Binding-site contacts:
Ligand atom C8 contacts residue PHE374 of chain 1.A at 3.7 Å (hydrophobic).
Ligand atom N2 contacts residue PHE342 of chain 1.A at 4.2 Å.
Ligand atom N2 contacts residue ASN343 of chain 1.A at 3.0 Å (h-bond).
Ligand atom O7 contacts residue LEU368 of chain 1.A at 3.7 Å.
Ligand atom C8 contacts residue PHE342 of chain 1.A at 3.3 Å (hydrophobic).
Ligand atom C1 contacts residue ASN343 of chain 1.A at 1.4 Å.
Ligand atom O5 contacts residue ASN343 of chain 1.A at 2.3 Å (h-bond).
Ligand atom C5 contacts residue ASN343 of chain 1.A at 3.6 Å.
Ligand atom C7 contacts residue PHE342 of chain 1.A at 4.1 Å (hydrophobic).
Ligand atom C2 contacts residue ASN343 of chain 1.A at 2.5 Å.
Ligand atom C7 contacts residue LEU368 of chain 1.A at 4.0 Å (hydrophobic).
Ligand atom C8 contacts residue LEU368 of chain 1.A at 3.4 Å (hydrophobic).
Ligand atom C3 contacts residue ASN343 of chain 1.A at 3.8 Å.
Ligand atom C7 contacts residue ASN343 of chain 1.A at 4.2 Å.
Ligand atom C4 contacts residue ASN343 of chain 1.A at 4.2 Å.

Sequence of chain 1.A:
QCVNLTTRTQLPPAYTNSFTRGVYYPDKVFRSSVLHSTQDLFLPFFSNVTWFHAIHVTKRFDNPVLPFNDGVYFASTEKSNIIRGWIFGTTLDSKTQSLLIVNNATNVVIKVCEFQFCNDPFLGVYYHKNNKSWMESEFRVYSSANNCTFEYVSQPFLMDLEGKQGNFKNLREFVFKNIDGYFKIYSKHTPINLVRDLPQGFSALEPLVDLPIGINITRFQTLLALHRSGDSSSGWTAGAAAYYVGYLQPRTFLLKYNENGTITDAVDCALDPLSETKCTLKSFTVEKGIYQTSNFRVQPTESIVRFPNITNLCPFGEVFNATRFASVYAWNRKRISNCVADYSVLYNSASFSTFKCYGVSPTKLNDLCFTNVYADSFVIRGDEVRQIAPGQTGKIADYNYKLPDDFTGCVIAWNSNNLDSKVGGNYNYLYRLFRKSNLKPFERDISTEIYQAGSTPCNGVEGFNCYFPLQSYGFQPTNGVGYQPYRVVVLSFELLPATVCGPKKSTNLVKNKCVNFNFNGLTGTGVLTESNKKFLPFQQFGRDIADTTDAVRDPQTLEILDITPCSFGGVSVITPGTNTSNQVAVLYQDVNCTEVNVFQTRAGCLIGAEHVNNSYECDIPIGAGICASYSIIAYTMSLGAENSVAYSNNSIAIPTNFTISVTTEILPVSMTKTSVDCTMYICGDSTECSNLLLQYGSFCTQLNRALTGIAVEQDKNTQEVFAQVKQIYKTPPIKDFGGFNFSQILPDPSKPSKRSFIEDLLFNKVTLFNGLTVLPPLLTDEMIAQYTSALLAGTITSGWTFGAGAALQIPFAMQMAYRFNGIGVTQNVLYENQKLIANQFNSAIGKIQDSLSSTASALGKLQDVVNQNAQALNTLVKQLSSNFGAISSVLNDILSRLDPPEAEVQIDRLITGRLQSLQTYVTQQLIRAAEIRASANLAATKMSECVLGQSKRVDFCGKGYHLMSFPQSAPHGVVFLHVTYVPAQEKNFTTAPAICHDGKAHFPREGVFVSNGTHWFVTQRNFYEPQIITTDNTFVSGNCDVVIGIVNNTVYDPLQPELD

The small molecule below binds the protein below.
Small molecule (SMILES): CC(=O)N[C@@H]1[C@@H](O)[C@H](O)[C@@H](CO)O[C@H]1O